Sequence of chain 2.A:
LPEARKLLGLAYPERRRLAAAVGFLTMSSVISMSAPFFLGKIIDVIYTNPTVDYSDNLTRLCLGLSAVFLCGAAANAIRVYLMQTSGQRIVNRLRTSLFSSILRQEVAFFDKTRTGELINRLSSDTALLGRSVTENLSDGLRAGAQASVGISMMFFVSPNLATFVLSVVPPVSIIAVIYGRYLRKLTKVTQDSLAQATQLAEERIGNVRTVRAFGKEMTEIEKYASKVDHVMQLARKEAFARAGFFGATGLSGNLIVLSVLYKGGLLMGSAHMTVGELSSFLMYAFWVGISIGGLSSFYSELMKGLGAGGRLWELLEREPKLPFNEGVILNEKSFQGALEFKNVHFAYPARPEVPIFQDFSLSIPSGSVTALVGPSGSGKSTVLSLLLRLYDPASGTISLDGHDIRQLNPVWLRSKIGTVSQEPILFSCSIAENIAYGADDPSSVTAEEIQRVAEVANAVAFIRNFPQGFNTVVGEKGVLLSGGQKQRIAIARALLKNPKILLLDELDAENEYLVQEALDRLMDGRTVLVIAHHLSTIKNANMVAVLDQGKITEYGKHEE

A small-molecule ligand and the protein it binds are described below.
Small molecule (SMILES): CC(C)CCC[C@@H](C)[C@H]1CC[C@H]2[C@@H]3CC=C4C[C@@H](OC(=O)CCC(=O)O)CC[C@]4(C)[C@H]3CC[C@]12C

Sequence of chain 1.A:
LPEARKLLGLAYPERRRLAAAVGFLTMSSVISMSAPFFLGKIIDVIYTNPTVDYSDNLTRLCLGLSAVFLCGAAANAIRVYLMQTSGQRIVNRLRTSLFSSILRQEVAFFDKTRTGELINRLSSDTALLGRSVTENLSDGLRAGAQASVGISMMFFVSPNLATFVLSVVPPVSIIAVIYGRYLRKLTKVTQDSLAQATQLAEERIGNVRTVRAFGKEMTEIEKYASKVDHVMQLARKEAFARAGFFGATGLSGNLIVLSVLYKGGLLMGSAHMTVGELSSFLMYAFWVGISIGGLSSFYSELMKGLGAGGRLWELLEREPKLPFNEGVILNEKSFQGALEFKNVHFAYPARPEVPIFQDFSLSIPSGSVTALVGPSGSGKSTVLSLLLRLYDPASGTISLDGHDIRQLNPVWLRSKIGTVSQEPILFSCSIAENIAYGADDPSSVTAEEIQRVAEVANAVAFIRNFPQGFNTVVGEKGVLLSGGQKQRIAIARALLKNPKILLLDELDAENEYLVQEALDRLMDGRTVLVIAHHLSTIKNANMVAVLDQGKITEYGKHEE

Binding-site contacts:
Ligand atom OAG contacts residue TYR115 of chain 1.A at 4.1 Å.
Ligand atom CAT contacts residue ILE112 of chain 1.A at 4.0 Å (hydrophobic).
Ligand atom CAQ contacts residue GLY278 of chain 2.A at 3.5 Å.
Ligand atom CAJ contacts residue LEU104 of chain 1.A at 3.9 Å (hydrophobic).
Ligand atom CAL contacts residue ARG51 of chain 1.A at 3.6 Å.
Ligand atom CAP contacts residue ALA277 of chain 2.A at 4.2 Å (hydrophobic).
Ligand atom CAC contacts residue ALA108 of chain 1.A at 3.6 Å (hydrophobic).
Ligand atom CAI contacts residue TYR115 of chain 1.A at 4.1 Å (hydrophobic).
Ligand atom CBE contacts residue ALA108 of chain 1.A at 4.2 Å (hydrophobic).
Ligand atom OAH contacts residue ARG270 of chain 2.A at 3.2 Å.
Ligand atom OAH contacts residue ARG123 of chain 1.A at 3.7 Å.
Ligand atom CAX contacts residue ARG51 of chain 1.A at 3.5 Å.
Ligand atom CBG contacts residue ALA111 of chain 1.A at 4.0 Å (hydrophobic).
Ligand atom CAX contacts residue ARG270 of chain 2.A at 3.4 Å.
Ligand atom CBE contacts residue ALA111 of chain 1.A at 4.2 Å (hydrophobic).
Ligand atom OAF contacts residue TYR115 of chain 1.A at 2.7 Å (h-bond).
Ligand atom CBF contacts residue ILE112 of chain 1.A at 3.8 Å (hydrophobic).
Ligand atom CAV contacts residue TYR115 of chain 1.A at 4.0 Å (hydrophobic).
Ligand atom OAH contacts residue TYR115 of chain 1.A at 3.1 Å (h-bond).
Ligand atom CAK contacts residue PHE274 of chain 2.A at 4.1 Å (hydrophobic).
Ligand atom CAO contacts residue ALA108 of chain 1.A at 4.1 Å (hydrophobic).
Ligand atom CAP contacts residue GLY278 of chain 2.A at 3.9 Å.
Ligand atom CAS contacts residue ILE112 of chain 1.A at 4.2 Å (hydrophobic).
Ligand atom CAJ contacts residue LEU285 of chain 2.A at 4.2 Å (hydrophobic).
Ligand atom CAI contacts residue PHE274 of chain 2.A at 3.4 Å (hydrophobic).
Ligand atom CAZ contacts residue PHE274 of chain 2.A at 3.5 Å (hydrophobic).
Ligand atom CAA contacts residue LEU285 of chain 2.A at 3.9 Å (hydrophobic).
Ligand atom OAG contacts residue LEU116 of chain 1.A at 3.4 Å.
Ligand atom OAF contacts residue ARG270 of chain 2.A at 3.1 Å (salt-bridge).
Ligand atom CAQ contacts residue ALA277 of chain 2.A at 4.0 Å (hydrophobic).
Ligand atom CAP contacts residue ALA111 of chain 1.A at 3.6 Å (hydrophobic).
Ligand atom CAD contacts residue PHE274 of chain 2.A at 3.8 Å (hydrophobic).
Ligand atom CAA contacts residue LEU104 of chain 1.A at 4.0 Å (hydrophobic).
Ligand atom CAX contacts residue TYR115 of chain 1.A at 3.2 Å (hydrophobic).
Ligand atom CAB contacts residue ALA282 of chain 2.A at 3.9 Å (hydrophobic).
Ligand atom CBA contacts residue LEU285 of chain 2.A at 3.6 Å (hydrophobic).
Ligand atom OAH contacts residue ARG51 of chain 1.A at 2.8 Å (salt-bridge).
Ligand atom CAY contacts residue TYR115 of chain 1.A at 4.2 Å (hydrophobic).
Ligand atom CAQ contacts residue ALA111 of chain 1.A at 3.7 Å (hydrophobic).
Ligand atom CAV contacts residue PHE274 of chain 2.A at 3.7 Å (hydrophobic).